Binding-site contacts:
Ligand atom C15 contacts residue CYS88 of chain 1.A at 2.5 Å (hydrophobic).
Ligand atom N2 contacts residue CYS88 of chain 1.A at 3.5 Å (h-bond).
Ligand atom O2 contacts residue PHE192 of chain 1.A at 4.5 Å.
Ligand atom C20 contacts residue CYS88 of chain 1.A at 4.4 Å (hydrophobic).
Ligand atom CL2 contacts residue PRO189 of chain 1.A at 3.2 Å.
Ligand atom C19 contacts residue PHE192 of chain 1.A at 4.0 Å (hydrophobic).
Ligand atom C23 contacts residue PHE192 of chain 1.A at 4.3 Å (hydrophobic).
Ligand atom C23 contacts residue PRO189 of chain 1.A at 3.2 Å (hydrophobic).
Ligand atom CL2 contacts residue LEU188 of chain 1.A at 4.3 Å.
Ligand atom C14 contacts residue TYR85 of chain 1.A at 3.8 Å (hydrophobic).
Ligand atom C18 contacts residue PHE192 of chain 1.A at 3.7 Å (hydrophobic).
Ligand atom C18 contacts residue PRO189 of chain 1.A at 4.4 Å (hydrophobic).
Ligand atom CL2 contacts residue PHE192 of chain 1.A at 3.3 Å.
Ligand atom O3 contacts residue PRO189 of chain 1.A at 3.3 Å (h-bond).
Ligand atom C10 contacts residue CYS88 of chain 1.A at 4.0 Å (hydrophobic).
Ligand atom C19 contacts residue CYS88 of chain 1.A at 4.4 Å (hydrophobic).
Ligand atom C13 contacts residue TYR85 of chain 1.A at 4.0 Å (hydrophobic).
Ligand atom C16 contacts residue CYS88 of chain 1.A at 1.8 Å (hydrophobic).
Ligand atom C17 contacts residue PHE192 of chain 1.A at 4.5 Å (hydrophobic).
Ligand atom C16 contacts residue GLU87 of chain 1.A at 4.2 Å.
Ligand atom O2 contacts residue CYS88 of chain 1.A at 2.9 Å (h-bond).

Sequence of chain 1.A:
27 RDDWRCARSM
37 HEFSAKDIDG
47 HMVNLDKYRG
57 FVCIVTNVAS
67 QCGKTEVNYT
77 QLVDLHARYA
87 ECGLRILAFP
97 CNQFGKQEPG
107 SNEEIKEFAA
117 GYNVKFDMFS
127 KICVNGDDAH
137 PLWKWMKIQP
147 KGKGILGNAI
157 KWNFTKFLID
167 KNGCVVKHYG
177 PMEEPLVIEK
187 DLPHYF

This protein binds this small molecule.
Small molecule (SMILES): COc1ccc(N(C(=O)CCl)[C@H](C(=O)NCCc2ccccc2)c2cccs2)cc1Cl